Binding-site contacts:
Ligand atom C2 contacts residue LEU187 of chain 2.A at 3.8 Å (hydrophobic).
Ligand atom C16 contacts residue ILE111 of chain 2.A at 4.0 Å (hydrophobic).
Ligand atom C8 contacts residue TRP149 of chain 2.A at 3.5 Å (hydrophobic).
Ligand atom O contacts residue PHE114 of chain 2.A at 3.7 Å.
Ligand atom O contacts residue ASN183 of chain 2.A at 3.2 Å (h-bond).
Ligand atom C14 contacts residue TRP211 of chain 2.A at 3.7 Å (hydrophobic).
Ligand atom C12 contacts residue TRP211 of chain 2.A at 3.6 Å (hydrophobic).
Ligand atom C17 contacts residue TYR152 of chain 2.A at 3.8 Å (hydrophobic).
Ligand atom C17 contacts residue THR153 of chain 2.A at 3.9 Å.
Ligand atom N1 contacts residue ASN180 of chain 2.A at 3.0 Å (h-bond).
Ligand atom C10 contacts residue GLU184 of chain 2.A at 3.9 Å.
Ligand atom C7 contacts residue ASN180 of chain 2.A at 3.9 Å.
Ligand atom C18 contacts residue LEU91 of chain 2.A at 4.0 Å (hydrophobic).
Ligand atom C13 contacts residue PHE114 of chain 2.A at 3.7 Å (hydrophobic).
Ligand atom C11 contacts residue ASN183 of chain 2.A at 3.6 Å.
Ligand atom C3 contacts residue LEU187 of chain 2.A at 3.4 Å (hydrophobic).
Ligand atom C12 contacts residue ASN180 of chain 2.A at 3.3 Å.
Ligand atom C13 contacts residue ASN180 of chain 2.A at 3.5 Å.
Ligand atom C15 contacts residue GLY110 of chain 2.A at 4.0 Å.
Ligand atom C6 contacts residue PHE114 of chain 2.A at 4.0 Å (hydrophobic).
Ligand atom C5 contacts residue GLU184 of chain 2.A at 3.7 Å.
Ligand atom C18 contacts residue THR153 of chain 2.A at 3.5 Å.
Ligand atom C12 contacts residue ASN183 of chain 2.A at 3.5 Å.
Ligand atom C8 contacts residue ASN180 of chain 2.A at 3.7 Å.
Ligand atom C3 contacts residue PHE191 of chain 2.A at 4.0 Å (hydrophobic).
Ligand atom C10 contacts residue MET146 of chain 2.A at 4.0 Å (hydrophobic).
Ligand atom C15 contacts residue ILE111 of chain 2.A at 3.9 Å (hydrophobic).
Ligand atom N contacts residue GLU184 of chain 2.A at 3.7 Å.
Ligand atom C14 contacts residue THR153 of chain 2.A at 3.7 Å.
Ligand atom C4 contacts residue THR125 of chain 2.A at 3.5 Å.
Ligand atom C1 contacts residue GLU184 of chain 2.A at 3.8 Å.
Ligand atom C4 contacts residue PHE118 of chain 2.A at 3.8 Å (hydrophobic).
Ligand atom C11 contacts residue ASN180 of chain 2.A at 3.7 Å.
Ligand atom C15 contacts residue TRP211 of chain 2.A at 3.9 Å (hydrophobic).
Ligand atom C9 contacts residue TRP149 of chain 2.A at 3.5 Å (hydrophobic).
Ligand atom C16 contacts residue GLY110 of chain 2.A at 3.8 Å.
Ligand atom C9 contacts residue MET146 of chain 2.A at 3.4 Å (hydrophobic).
Ligand atom C1 contacts residue TRP142 of chain 2.A at 3.6 Å (hydrophobic).
Ligand atom C contacts residue THR125 of chain 2.A at 3.9 Å.
Ligand atom C2 contacts residue PHE118 of chain 2.A at 3.9 Å (hydrophobic).

This small molecule binds to this protein.
Small molecule (SMILES): O=C(CCC1CCCC1)Nc1cccc(N2CCCCC2)c1

Sequence of chain 2.A:
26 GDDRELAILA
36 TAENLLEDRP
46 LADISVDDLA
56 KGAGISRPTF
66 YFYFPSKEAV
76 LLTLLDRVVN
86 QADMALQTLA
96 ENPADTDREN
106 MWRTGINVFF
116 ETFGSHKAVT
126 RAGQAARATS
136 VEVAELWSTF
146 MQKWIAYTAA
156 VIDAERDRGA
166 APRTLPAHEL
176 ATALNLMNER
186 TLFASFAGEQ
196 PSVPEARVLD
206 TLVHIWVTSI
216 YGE